Binding-site contacts:
Ligand atom C4 contacts residue THR155 of chain 1.A at 3.7 Å.
Ligand atom C9 contacts residue ASP159 of chain 1.A at 4.3 Å.
Ligand atom C4 contacts residue CYS151 of chain 1.A at 3.0 Å (hydrophobic).
Ligand atom C3 contacts residue THR155 of chain 1.A at 4.2 Å.
Ligand atom C7 contacts residue ARG154 of chain 1.A at 4.3 Å.
Ligand atom C6 contacts residue CYS151 of chain 1.A at 4.2 Å (hydrophobic).
Ligand atom S1 contacts residue ARG154 of chain 1.A at 4.4 Å.
Ligand atom S1 contacts residue CYS151 of chain 1.A at 2.0 Å (h-bond).
Ligand atom C2 contacts residue THR155 of chain 1.A at 3.9 Å.
Ligand atom C3 contacts residue CYS151 of chain 1.A at 4.2 Å (hydrophobic).

Sequence of chain 1.A:
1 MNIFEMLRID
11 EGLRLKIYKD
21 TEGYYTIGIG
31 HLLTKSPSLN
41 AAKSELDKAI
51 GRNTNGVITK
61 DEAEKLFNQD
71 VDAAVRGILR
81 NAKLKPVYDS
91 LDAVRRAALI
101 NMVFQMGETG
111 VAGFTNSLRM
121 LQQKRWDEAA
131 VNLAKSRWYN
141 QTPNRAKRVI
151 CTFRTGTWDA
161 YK

The small molecule below binds the protein below.
Small molecule (SMILES): CC1(C)C=C(CSS(C)(=O)=O)C(C)(C)N1[O]